Sequence of chain 1.A:
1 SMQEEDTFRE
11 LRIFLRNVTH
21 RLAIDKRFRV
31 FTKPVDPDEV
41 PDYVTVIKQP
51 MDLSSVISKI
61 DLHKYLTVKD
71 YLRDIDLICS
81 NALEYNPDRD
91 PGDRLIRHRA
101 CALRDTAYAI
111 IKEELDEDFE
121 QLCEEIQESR

Binding-site contacts:
Ligand atom CAG contacts residue ASN86 of chain 1.A at 3.6 Å.
Ligand atom CAA contacts residue VAL30 of chain 1.A at 3.7 Å (hydrophobic).
Ligand atom NAC contacts residue ILE96 of chain 1.A at 3.6 Å.
Ligand atom CAI contacts residue VAL30 of chain 1.A at 3.6 Å (hydrophobic).
Ligand atom CAI contacts residue VAL35 of chain 1.A at 4.4 Å (hydrophobic).
Ligand atom CAF contacts residue VAL35 of chain 1.A at 4.5 Å (hydrophobic).
Ligand atom CAA contacts residue VAL35 of chain 1.A at 3.7 Å (hydrophobic).
Ligand atom OAL contacts residue ILE96 of chain 1.A at 3.7 Å.
Ligand atom CAJ contacts residue ASN86 of chain 1.A at 3.6 Å.
Ligand atom OAL contacts residue TYR43 of chain 1.A at 3.9 Å.
Ligand atom CAG contacts residue ILE96 of chain 1.A at 3.5 Å (hydrophobic).
Ligand atom CAK contacts residue GLU39 of chain 1.A at 3.8 Å.
Ligand atom CAH contacts residue PHE31 of chain 1.A at 4.3 Å (hydrophobic).
Ligand atom CAB contacts residue VAL40 of chain 1.A at 4.1 Å (hydrophobic).
Ligand atom CAG contacts residue VAL35 of chain 1.A at 4.3 Å (hydrophobic).
Ligand atom CAH contacts residue VAL30 of chain 1.A at 3.9 Å (hydrophobic).
Ligand atom CAH contacts residue VAL35 of chain 1.A at 3.9 Å (hydrophobic).
Ligand atom OAL contacts residue TYR85 of chain 1.A at 4.1 Å.
Ligand atom CAB contacts residue VAL35 of chain 1.A at 4.2 Å (hydrophobic).
Ligand atom CAD contacts residue VAL30 of chain 1.A at 3.2 Å (hydrophobic).
Ligand atom CAK contacts residue VAL30 of chain 1.A at 4.5 Å (hydrophobic).
Ligand atom CAJ contacts residue ILE96 of chain 1.A at 4.1 Å (hydrophobic).
Ligand atom CAE contacts residue VAL40 of chain 1.A at 3.9 Å (hydrophobic).
Ligand atom CAH contacts residue ILE96 of chain 1.A at 3.9 Å (hydrophobic).
Ligand atom CAF contacts residue VAL40 of chain 1.A at 3.7 Å (hydrophobic).
Ligand atom CAA contacts residue ILE96 of chain 1.A at 4.1 Å (hydrophobic).
Ligand atom NAC contacts residue VAL35 of chain 1.A at 3.7 Å.
Ligand atom CAJ contacts residue TYR85 of chain 1.A at 3.7 Å (hydrophobic).
Ligand atom CAG contacts residue TYR43 of chain 1.A at 4.2 Å (hydrophobic).
Ligand atom CAG contacts residue TYR85 of chain 1.A at 4.4 Å (hydrophobic).
Ligand atom CAD contacts residue VAL35 of chain 1.A at 3.8 Å (hydrophobic).
Ligand atom CAF contacts residue GLU39 of chain 1.A at 4.1 Å.
Ligand atom OAL contacts residue ASN86 of chain 1.A at 2.8 Å (h-bond).
Ligand atom NAC contacts residue VAL30 of chain 1.A at 4.0 Å.
Ligand atom OAL contacts residue ALA82 of chain 1.A at 4.3 Å.

The small molecule below binds the protein below.
Small molecule (SMILES): Cn1c(=O)ccc2ccccc21